Binding-site contacts:
Ligand atom C5 contacts residue ASN204 of chain 1.B at 3.7 Å.
Ligand atom C7 contacts residue ASN204 of chain 1.B at 3.9 Å.
Ligand atom O5 contacts residue ASN204 of chain 1.B at 2.4 Å (h-bond).
Ligand atom N2 contacts residue THR206 of chain 1.B at 4.1 Å.
Ligand atom N2 contacts residue ASN204 of chain 1.B at 2.9 Å (h-bond).
Ligand atom C3 contacts residue ASN204 of chain 1.B at 3.8 Å.
Ligand atom O7 contacts residue ASN204 of chain 1.B at 4.4 Å.
Ligand atom C2 contacts residue ASN204 of chain 1.B at 2.5 Å.
Ligand atom C4 contacts residue ASN204 of chain 1.B at 4.2 Å.
Ligand atom C1 contacts residue ASN204 of chain 1.B at 1.4 Å.

Sequence of chain 1.B:
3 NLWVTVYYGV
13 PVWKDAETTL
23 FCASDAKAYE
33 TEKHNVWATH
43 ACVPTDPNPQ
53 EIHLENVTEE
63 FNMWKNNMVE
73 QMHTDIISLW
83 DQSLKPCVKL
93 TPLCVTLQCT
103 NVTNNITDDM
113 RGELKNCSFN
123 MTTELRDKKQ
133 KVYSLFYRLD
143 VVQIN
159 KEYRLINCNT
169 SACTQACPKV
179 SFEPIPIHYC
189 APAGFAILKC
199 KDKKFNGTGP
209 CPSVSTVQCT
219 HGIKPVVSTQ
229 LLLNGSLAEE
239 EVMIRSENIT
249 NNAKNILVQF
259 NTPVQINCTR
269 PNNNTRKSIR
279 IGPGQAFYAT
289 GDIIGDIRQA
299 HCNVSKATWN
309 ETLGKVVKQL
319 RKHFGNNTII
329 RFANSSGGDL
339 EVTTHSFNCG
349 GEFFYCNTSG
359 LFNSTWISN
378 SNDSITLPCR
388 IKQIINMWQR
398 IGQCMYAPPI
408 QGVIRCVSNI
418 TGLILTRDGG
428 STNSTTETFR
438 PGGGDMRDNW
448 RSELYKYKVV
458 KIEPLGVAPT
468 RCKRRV

This small molecule binds to this protein.
Small molecule (SMILES): CC(=O)N[C@@H]1[C@@H](O)[C@H](O)[C@@H](CO)O[C@H]1O